Sequence of chain 1.A:
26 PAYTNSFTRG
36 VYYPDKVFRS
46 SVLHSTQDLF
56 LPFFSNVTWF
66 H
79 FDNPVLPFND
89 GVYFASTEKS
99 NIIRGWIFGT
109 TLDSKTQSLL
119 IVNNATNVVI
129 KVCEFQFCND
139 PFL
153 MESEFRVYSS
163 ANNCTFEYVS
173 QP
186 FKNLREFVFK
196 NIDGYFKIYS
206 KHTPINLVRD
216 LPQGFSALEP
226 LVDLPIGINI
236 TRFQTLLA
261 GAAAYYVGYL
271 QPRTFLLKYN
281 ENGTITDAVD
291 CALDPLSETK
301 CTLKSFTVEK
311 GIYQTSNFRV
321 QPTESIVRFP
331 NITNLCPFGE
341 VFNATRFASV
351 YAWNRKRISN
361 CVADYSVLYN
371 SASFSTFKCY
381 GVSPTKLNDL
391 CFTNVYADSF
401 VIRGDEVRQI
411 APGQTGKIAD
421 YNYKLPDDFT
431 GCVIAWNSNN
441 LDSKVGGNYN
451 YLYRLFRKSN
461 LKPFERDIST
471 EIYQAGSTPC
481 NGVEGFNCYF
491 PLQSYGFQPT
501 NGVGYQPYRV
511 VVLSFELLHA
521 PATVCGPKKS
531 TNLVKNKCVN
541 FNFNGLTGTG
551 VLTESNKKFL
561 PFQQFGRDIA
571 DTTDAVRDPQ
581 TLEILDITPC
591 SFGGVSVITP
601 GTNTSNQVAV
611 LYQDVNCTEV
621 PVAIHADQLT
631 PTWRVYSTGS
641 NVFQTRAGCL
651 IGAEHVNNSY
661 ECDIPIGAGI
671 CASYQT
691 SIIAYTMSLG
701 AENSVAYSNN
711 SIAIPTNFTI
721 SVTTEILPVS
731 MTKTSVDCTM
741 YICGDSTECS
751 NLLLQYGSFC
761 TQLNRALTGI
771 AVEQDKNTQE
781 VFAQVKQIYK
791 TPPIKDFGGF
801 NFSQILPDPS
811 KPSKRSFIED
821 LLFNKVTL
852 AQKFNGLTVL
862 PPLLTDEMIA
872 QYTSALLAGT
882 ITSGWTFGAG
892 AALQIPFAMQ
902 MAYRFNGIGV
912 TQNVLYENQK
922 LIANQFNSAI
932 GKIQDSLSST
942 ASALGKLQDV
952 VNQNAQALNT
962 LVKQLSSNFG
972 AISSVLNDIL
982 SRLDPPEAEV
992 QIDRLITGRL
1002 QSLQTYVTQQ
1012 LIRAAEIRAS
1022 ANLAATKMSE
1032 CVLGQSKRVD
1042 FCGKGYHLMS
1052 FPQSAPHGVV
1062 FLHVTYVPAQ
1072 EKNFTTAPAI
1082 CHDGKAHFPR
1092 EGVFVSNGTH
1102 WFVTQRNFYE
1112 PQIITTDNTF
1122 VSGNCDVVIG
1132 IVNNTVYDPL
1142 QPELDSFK

This small molecule binds to this protein.
Small molecule (SMILES): CC(=O)N[C@@H]1[C@@H](O)[C@H](O)[C@@H](CO)O[C@H]1O

Binding-site contacts:
Ligand atom O5 contacts residue ASN165 of chain 1.A at 2.4 Å (h-bond).
Ligand atom C1 contacts residue ASN165 of chain 1.A at 1.4 Å.
Ligand atom C5 contacts residue ASN165 of chain 1.A at 3.7 Å.
Ligand atom C3 contacts residue ASN165 of chain 1.A at 3.8 Å.
Ligand atom C7 contacts residue ASN165 of chain 1.A at 3.8 Å.
Ligand atom C2 contacts residue ASN165 of chain 1.A at 2.5 Å.
Ligand atom N2 contacts residue ASN165 of chain 1.A at 2.9 Å (h-bond).
Ligand atom C4 contacts residue ASN165 of chain 1.A at 4.2 Å.
Ligand atom O7 contacts residue ASN165 of chain 1.A at 4.3 Å.